Sequence of chain 1.A:
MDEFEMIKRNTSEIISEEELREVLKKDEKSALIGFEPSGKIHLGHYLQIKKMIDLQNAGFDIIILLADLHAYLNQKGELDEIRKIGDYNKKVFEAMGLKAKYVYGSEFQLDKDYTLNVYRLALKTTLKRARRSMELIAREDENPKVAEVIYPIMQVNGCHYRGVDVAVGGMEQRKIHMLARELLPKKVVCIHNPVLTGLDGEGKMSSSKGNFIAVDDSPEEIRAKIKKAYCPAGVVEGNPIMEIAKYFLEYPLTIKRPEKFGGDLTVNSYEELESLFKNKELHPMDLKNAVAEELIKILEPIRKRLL

Binding-site contacts:
Ligand atom C5 contacts residue GLY34 of chain 1.A at 3.6 Å.
Ligand atom C contacts residue GLN173 of chain 1.A at 3.3 Å.
Ligand atom C3 contacts residue GLY34 of chain 1.A at 3.5 Å.
Ligand atom O2 contacts residue LEU65 of chain 1.A at 3.3 Å.
Ligand atom O contacts residue PHE35 of chain 1.A at 3.8 Å.
Ligand atom O2 contacts residue GLY158 of chain 1.A at 3.9 Å.
Ligand atom C7 contacts residue LEU65 of chain 1.A at 3.9 Å (hydrophobic).
Ligand atom C5 contacts residue GLN155 of chain 1.A at 3.5 Å.
Ligand atom C6 contacts residue BME1 of chain 1.C at 3.3 Å.
Ligand atom C11 contacts residue CYS159 of chain 1.A at 3.6 Å (hydrophobic).
Ligand atom C4 contacts residue GLY34 of chain 1.A at 3.8 Å.
Ligand atom O2 contacts residue HIS70 of chain 1.A at 3.4 Å.
Ligand atom N contacts residue GLN173 of chain 1.A at 2.9 Å (h-bond).
Ligand atom C11 contacts residue BME1 of chain 1.C at 3.3 Å.
Ligand atom C3 contacts residue PHE35 of chain 1.A at 4.0 Å (hydrophobic).
Ligand atom C7 contacts residue GLN155 of chain 1.A at 3.7 Å.
Ligand atom C6 contacts residue GLN155 of chain 1.A at 3.6 Å.
Ligand atom C11 contacts residue GLY158 of chain 1.A at 3.3 Å.
Ligand atom C9 contacts residue HIS70 of chain 1.A at 3.2 Å.
Ligand atom C10 contacts residue ALA67 of chain 1.A at 3.2 Å (hydrophobic).
Ligand atom C11 contacts residue GLN155 of chain 1.A at 3.4 Å.
Ligand atom C contacts residue TYR151 of chain 1.A at 3.5 Å (hydrophobic).
Ligand atom CA contacts residue GLN155 of chain 1.A at 3.8 Å.
Ligand atom OXT contacts residue TYR151 of chain 1.A at 3.3 Å (h-bond).
Ligand atom N contacts residue TYR151 of chain 1.A at 2.7 Å (h-bond).
Ligand atom OXT contacts residue GLN173 of chain 1.A at 2.8 Å (h-bond).
Ligand atom C8 contacts residue GLN155 of chain 1.A at 3.7 Å.
Ligand atom C9 contacts residue ALA67 of chain 1.A at 3.8 Å (hydrophobic).
Ligand atom CA contacts residue TYR151 of chain 1.A at 3.5 Å (hydrophobic).
Ligand atom C3 contacts residue GLU36 of chain 1.A at 3.9 Å.
Ligand atom O2 contacts residue GLN109 of chain 1.A at 3.2 Å (h-bond).
Ligand atom C11 contacts residue LEU65 of chain 1.A at 3.9 Å (hydrophobic).
Ligand atom C8 contacts residue LEU65 of chain 1.A at 3.4 Å (hydrophobic).
Ligand atom CA contacts residue GLN173 of chain 1.A at 3.1 Å.
Ligand atom N contacts residue GLN155 of chain 1.A at 2.6 Å (h-bond).
Ligand atom C5 contacts residue BME1 of chain 1.C at 3.5 Å.
Ligand atom O contacts residue GLU36 of chain 1.A at 3.2 Å (salt-bridge).
Ligand atom C10 contacts residue HIS70 of chain 1.A at 3.5 Å.
Ligand atom O2 contacts residue GLN155 of chain 1.A at 3.7 Å.
Ligand atom C4 contacts residue GLN155 of chain 1.A at 3.8 Å.

A protein and the small-molecule ligand that binds it are described below.
Small molecule (SMILES): CC(=O)c1ccc(C[C@H](N)C(=O)O)cc1